Binding-site contacts:
Ligand atom O7 contacts residue CYS279 of chain 1.D at 4.2 Å.
Ligand atom O4 contacts residue ASN282 of chain 1.D at 4.2 Å.
Ligand atom O7 contacts residue CYS255 of chain 1.D at 4.4 Å.
Ligand atom C2 contacts residue ASN282 of chain 1.D at 2.6 Å.
Ligand atom C7 contacts residue HIS278 of chain 1.D at 4.0 Å.
Ligand atom C7 contacts residue ASN282 of chain 1.D at 4.0 Å.
Ligand atom O5 contacts residue ASN282 of chain 1.D at 2.3 Å (h-bond).
Ligand atom C8 contacts residue HIS278 of chain 1.D at 3.6 Å.
Ligand atom O7 contacts residue HIS278 of chain 1.D at 3.9 Å.
Ligand atom N2 contacts residue ASN282 of chain 1.D at 3.0 Å (h-bond).
Ligand atom C4 contacts residue ASN282 of chain 1.D at 3.5 Å.
Ligand atom C5 contacts residue LYS304 of chain 1.D at 4.4 Å.
Ligand atom C1 contacts residue ASN282 of chain 1.D at 1.4 Å.
Ligand atom C6 contacts residue ASN282 of chain 1.D at 4.0 Å.
Ligand atom C3 contacts residue ASN282 of chain 1.D at 3.4 Å.
Ligand atom C5 contacts residue ASN282 of chain 1.D at 2.7 Å.

Sequence of chain 1.D:
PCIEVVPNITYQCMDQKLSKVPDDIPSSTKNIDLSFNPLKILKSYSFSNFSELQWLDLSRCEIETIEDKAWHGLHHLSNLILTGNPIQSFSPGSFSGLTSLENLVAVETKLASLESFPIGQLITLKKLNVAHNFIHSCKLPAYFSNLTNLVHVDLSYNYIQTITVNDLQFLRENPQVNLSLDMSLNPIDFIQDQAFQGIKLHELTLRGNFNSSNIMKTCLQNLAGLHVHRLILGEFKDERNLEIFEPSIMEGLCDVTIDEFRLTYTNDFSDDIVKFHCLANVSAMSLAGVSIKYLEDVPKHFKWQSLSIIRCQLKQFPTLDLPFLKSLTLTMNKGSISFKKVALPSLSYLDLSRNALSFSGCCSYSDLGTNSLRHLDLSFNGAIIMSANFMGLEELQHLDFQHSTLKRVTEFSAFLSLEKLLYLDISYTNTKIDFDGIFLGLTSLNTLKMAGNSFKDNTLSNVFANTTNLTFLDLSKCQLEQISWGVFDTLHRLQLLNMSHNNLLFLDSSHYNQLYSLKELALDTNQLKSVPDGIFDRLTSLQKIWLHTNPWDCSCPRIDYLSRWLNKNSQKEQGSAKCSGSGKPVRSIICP

This small molecule binds to this protein.
Small molecule (SMILES): CC(=O)N[C@H]1[C@@H](O[C@H]2[C@H](O)[C@@H](NC(C)=O)CO[C@@H]2CO)O[C@H](CO)[C@@H](O)[C@@H]1O